A small-molecule ligand and the protein it binds are described below.
Small molecule (SMILES): Cc1c(C(=O)NCc2ccc(N)cc2)cnc2cc(=O)[nH]n12

Sequence of chain 1.A:
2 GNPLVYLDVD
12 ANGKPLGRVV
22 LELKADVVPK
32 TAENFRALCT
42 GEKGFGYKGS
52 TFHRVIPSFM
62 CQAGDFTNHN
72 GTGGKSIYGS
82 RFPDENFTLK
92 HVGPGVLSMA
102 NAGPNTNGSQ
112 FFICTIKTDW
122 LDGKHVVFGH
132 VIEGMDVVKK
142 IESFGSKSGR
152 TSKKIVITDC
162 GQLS

Binding-site contacts:
Ligand atom C4 contacts residue HIS54 of chain 1.A at 3.8 Å.
Ligand atom C15 contacts residue THR107 of chain 1.A at 3.6 Å.
Ligand atom C14 contacts residue ALA101 of chain 1.A at 3.6 Å (hydrophobic).
Ligand atom C5 contacts residue ARG55 of chain 1.A at 3.3 Å.
Ligand atom C13 contacts residue ASN102 of chain 1.A at 3.5 Å.
Ligand atom C10 contacts residue GLN111 of chain 1.A at 4.0 Å.
Ligand atom N3 contacts residue ARG55 of chain 1.A at 3.7 Å.
Ligand atom C8 contacts residue GLY72 of chain 1.A at 3.9 Å.
Ligand atom C13 contacts residue GLN111 of chain 1.A at 3.9 Å.
Ligand atom C12 contacts residue ARG82 of chain 1.A at 3.3 Å.
Ligand atom C9 contacts residue GLY72 of chain 1.A at 3.7 Å.
Ligand atom N2 contacts residue GLN63 of chain 1.A at 3.6 Å.
Ligand atom N2 contacts residue HIS54 of chain 1.A at 2.9 Å (h-bond).
Ligand atom C4 contacts residue GLN63 of chain 1.A at 3.4 Å.
Ligand atom N5 contacts residue ASN108 of chain 1.A at 3.9 Å.
Ligand atom C15 contacts residue GLN111 of chain 1.A at 4.0 Å.
Ligand atom N5 contacts residue THR107 of chain 1.A at 3.3 Å (h-bond).
Ligand atom C6 contacts residue ARG55 of chain 1.A at 3.5 Å.
Ligand atom C11 contacts residue ALA103 of chain 1.A at 3.9 Å (hydrophobic).
Ligand atom N2 contacts residue GLY72 of chain 1.A at 3.4 Å.
Ligand atom C3 contacts residue HIS54 of chain 1.A at 3.8 Å.
Ligand atom O1 contacts residue SER149 of chain 1.A at 3.6 Å (h-bond).
Ligand atom C14 contacts residue ASN102 of chain 1.A at 3.5 Å.
Ligand atom N5 contacts residue GLY109 of chain 1.A at 3.1 Å (h-bond).
Ligand atom C4 contacts residue GLN111 of chain 1.A at 3.6 Å.
Ligand atom N1 contacts residue ARG55 of chain 1.A at 4.0 Å.
Ligand atom C10 contacts residue ALA103 of chain 1.A at 3.8 Å (hydrophobic).
Ligand atom O1 contacts residue ARG55 of chain 1.A at 4.0 Å.
Ligand atom C7 contacts residue GLY72 of chain 1.A at 3.9 Å.
Ligand atom N2 contacts residue ARG55 of chain 1.A at 4.0 Å.
Ligand atom C3 contacts residue ARG55 of chain 1.A at 3.5 Å.
Ligand atom C10 contacts residue GLY72 of chain 1.A at 3.9 Å.
Ligand atom N4 contacts residue GLY72 of chain 1.A at 2.9 Å (h-bond).
Ligand atom O2 contacts residue ASN102 of chain 1.A at 3.4 Å (h-bond).
Ligand atom C14 contacts residue GLN111 of chain 1.A at 3.9 Å.
Ligand atom C4 contacts residue GLY72 of chain 1.A at 3.3 Å.
Ligand atom C10 contacts residue ASN102 of chain 1.A at 4.0 Å.
Ligand atom N5 contacts residue ARG82 of chain 1.A at 3.8 Å.
Ligand atom C9 contacts residue ALA103 of chain 1.A at 3.6 Å (hydrophobic).
Ligand atom C13 contacts residue ALA103 of chain 1.A at 3.9 Å (hydrophobic).